Binding-site contacts:
Ligand atom O6 contacts residue LYS115 of chain 48.E at 4.4 Å.
Ligand atom C4 contacts residue ASN259 of chain 48.F at 4.2 Å.
Ligand atom C8 contacts residue LYS181 of chain 48.E at 4.1 Å.
Ligand atom C2 contacts residue ASN259 of chain 48.F at 2.4 Å.
Ligand atom C8 contacts residue ASN259 of chain 48.F at 4.4 Å.
Ligand atom C7 contacts residue ASN259 of chain 48.F at 3.1 Å.
Ligand atom C3 contacts residue ASN259 of chain 48.F at 3.8 Å.
Ligand atom N2 contacts residue ASN259 of chain 48.F at 2.9 Å (h-bond).
Ligand atom O6 contacts residue THR116 of chain 48.E at 3.5 Å.
Ligand atom C1 contacts residue ASN259 of chain 48.F at 1.4 Å.
Ligand atom O7 contacts residue ASN259 of chain 48.F at 2.9 Å (h-bond).
Ligand atom C5 contacts residue ASN259 of chain 48.F at 3.7 Å.
Ligand atom O7 contacts residue LYS181 of chain 48.E at 3.9 Å.
Ligand atom O5 contacts residue THR116 of chain 48.E at 4.0 Å.
Ligand atom O5 contacts residue ASN259 of chain 48.F at 2.4 Å (h-bond).

Sequence of chain 48.E:
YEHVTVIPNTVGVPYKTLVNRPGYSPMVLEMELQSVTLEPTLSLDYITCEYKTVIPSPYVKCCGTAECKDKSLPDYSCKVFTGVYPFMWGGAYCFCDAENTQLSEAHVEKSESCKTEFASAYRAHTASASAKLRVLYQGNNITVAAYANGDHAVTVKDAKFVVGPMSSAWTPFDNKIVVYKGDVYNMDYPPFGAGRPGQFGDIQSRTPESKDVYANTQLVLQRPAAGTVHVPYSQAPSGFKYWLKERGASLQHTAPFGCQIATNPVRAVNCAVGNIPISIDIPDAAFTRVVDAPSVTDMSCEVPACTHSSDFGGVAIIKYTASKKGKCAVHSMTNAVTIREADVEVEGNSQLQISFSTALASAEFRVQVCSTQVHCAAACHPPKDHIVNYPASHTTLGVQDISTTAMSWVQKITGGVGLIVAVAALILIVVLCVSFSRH

This protein binds this small molecule.
Small molecule (SMILES): CC(=O)N[C@@H]1[C@@H](O)[C@H](O)[C@@H](CO)O[C@H]1O

Sequence of chain 48.F:
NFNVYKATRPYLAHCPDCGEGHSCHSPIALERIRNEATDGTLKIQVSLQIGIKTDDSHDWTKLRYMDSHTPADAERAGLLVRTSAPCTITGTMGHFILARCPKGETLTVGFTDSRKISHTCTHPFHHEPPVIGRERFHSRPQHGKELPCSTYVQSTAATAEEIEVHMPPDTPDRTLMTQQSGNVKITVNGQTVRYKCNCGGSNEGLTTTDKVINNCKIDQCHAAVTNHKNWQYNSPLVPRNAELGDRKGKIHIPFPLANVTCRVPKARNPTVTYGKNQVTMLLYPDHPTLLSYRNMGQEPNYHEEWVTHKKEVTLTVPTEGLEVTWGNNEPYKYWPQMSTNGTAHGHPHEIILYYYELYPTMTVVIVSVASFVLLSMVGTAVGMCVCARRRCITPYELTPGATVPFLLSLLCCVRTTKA